Sequence of chain 1.B:
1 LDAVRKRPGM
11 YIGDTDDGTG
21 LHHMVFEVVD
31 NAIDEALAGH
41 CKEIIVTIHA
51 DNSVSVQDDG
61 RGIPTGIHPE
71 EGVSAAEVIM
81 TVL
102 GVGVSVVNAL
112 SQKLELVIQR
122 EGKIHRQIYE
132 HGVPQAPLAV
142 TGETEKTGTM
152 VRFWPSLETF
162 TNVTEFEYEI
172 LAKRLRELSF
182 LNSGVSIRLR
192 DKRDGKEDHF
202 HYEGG

Binding-site contacts:
Ligand atom C5 contacts residue THR150 of chain 1.B at 3.8 Å.
Ligand atom C11 contacts residue VAL105 of chain 1.B at 3.3 Å (hydrophobic).
Ligand atom C5 contacts residue ASN31 of chain 1.B at 3.9 Å.
Ligand atom C6 contacts residue THR150 of chain 1.B at 3.6 Å.
Ligand atom O7 contacts residue VAL56 of chain 1.B at 3.6 Å.
Ligand atom C3 contacts residue VAL152 of chain 1.B at 3.4 Å (hydrophobic).
Ligand atom O7 contacts residue GLN57 of chain 1.B at 3.9 Å.
Ligand atom C9 contacts residue ASN31 of chain 1.B at 3.5 Å.
Ligand atom C6 contacts residue GLU35 of chain 1.B at 3.8 Å.
Ligand atom O10 contacts residue ASN31 of chain 1.B at 3.8 Å.
Ligand atom C11 contacts residue MET80 of chain 1.B at 4.3 Å (hydrophobic).
Ligand atom C1 contacts residue ALA32 of chain 1.B at 3.7 Å (hydrophobic).
Ligand atom C6 contacts residue ASP58 of chain 1.B at 3.0 Å.
Ligand atom C6 contacts residue ASN31 of chain 1.B at 4.0 Å.
Ligand atom C4 contacts residue ASN31 of chain 1.B at 3.7 Å.
Ligand atom O7 contacts residue ALA32 of chain 1.B at 3.3 Å.
Ligand atom C11 contacts residue ASN31 of chain 1.B at 3.9 Å.
Ligand atom C2 contacts residue VAL28 of chain 1.B at 3.9 Å (hydrophobic).
Ligand atom C6 contacts residue ALA32 of chain 1.B at 3.7 Å (hydrophobic).
Ligand atom O7 contacts residue THR150 of chain 1.B at 3.2 Å (h-bond).
Ligand atom C3 contacts residue VAL28 of chain 1.B at 4.0 Å (hydrophobic).
Ligand atom C2 contacts residue VAL56 of chain 1.B at 4.1 Å (hydrophobic).
Ligand atom O10 contacts residue ILE79 of chain 1.B at 4.3 Å.
Ligand atom C5 contacts residue ALA32 of chain 1.B at 4.2 Å (hydrophobic).
Ligand atom C1 contacts residue THR150 of chain 1.B at 3.9 Å.
Ligand atom O8 contacts residue VAL28 of chain 1.B at 3.1 Å.
Ligand atom C4 contacts residue THR150 of chain 1.B at 4.2 Å.
Ligand atom C5 contacts residue ILE63 of chain 1.B at 4.0 Å (hydrophobic).
Ligand atom C1 contacts residue VAL56 of chain 1.B at 4.3 Å (hydrophobic).
Ligand atom O7 contacts residue ASP58 of chain 1.B at 2.6 Å (salt-bridge).
Ligand atom C2 contacts residue ALA32 of chain 1.B at 4.2 Å (hydrophobic).
Ligand atom O8 contacts residue VAL56 of chain 1.B at 3.0 Å (h-bond).
Ligand atom C2 contacts residue VAL152 of chain 1.B at 3.7 Å (hydrophobic).
Ligand atom C3 contacts residue ASN31 of chain 1.B at 4.1 Å.
Ligand atom O10 contacts residue ILE63 of chain 1.B at 3.8 Å.
Ligand atom C1 contacts residue ASP58 of chain 1.B at 3.2 Å.
Ligand atom C2 contacts residue THR150 of chain 1.B at 4.2 Å.
Ligand atom C5 contacts residue ASP58 of chain 1.B at 4.3 Å.
Ligand atom O8 contacts residue VAL152 of chain 1.B at 3.4 Å.
Ligand atom C5 contacts residue GLU35 of chain 1.B at 3.8 Å.

This protein binds this small molecule.
Small molecule (SMILES): CC(=O)c1ccc(O)c(O)c1